A protein and the small-molecule ligand that binds it are described below.
Small molecule (SMILES): CC(=O)N[C@H]1[C@H](O[C@H]2[C@H](O)[C@@H](NC(C)=O)CO[C@@H]2CO)O[C@H](CO)[C@@H](O)[C@@H]1O

Sequence of chain 40.C:
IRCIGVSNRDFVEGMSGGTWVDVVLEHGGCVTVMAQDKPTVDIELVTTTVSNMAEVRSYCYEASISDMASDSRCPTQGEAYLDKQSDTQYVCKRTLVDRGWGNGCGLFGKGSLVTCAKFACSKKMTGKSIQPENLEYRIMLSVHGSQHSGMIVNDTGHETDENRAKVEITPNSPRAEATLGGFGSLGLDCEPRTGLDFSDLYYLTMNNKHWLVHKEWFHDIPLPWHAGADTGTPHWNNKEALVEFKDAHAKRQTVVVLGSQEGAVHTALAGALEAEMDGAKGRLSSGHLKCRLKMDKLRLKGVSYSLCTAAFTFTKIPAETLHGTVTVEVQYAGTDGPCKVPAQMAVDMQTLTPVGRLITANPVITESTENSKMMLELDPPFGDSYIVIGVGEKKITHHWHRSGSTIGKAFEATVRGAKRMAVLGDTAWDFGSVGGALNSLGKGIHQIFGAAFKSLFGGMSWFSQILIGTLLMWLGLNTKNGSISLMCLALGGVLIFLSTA

Binding-site contacts:
Ligand atom O6 contacts residue THR156 of chain 40.C at 2.7 Å (h-bond).
Ligand atom C5 contacts residue THR156 of chain 40.C at 4.1 Å.
Ligand atom O5 contacts residue THR156 of chain 40.C at 4.0 Å.
Ligand atom C1 contacts residue THR156 of chain 40.C at 4.2 Å.
Ligand atom O7 contacts residue ASN154 of chain 40.C at 2.1 Å (h-bond).
Ligand atom C1 contacts residue ASN154 of chain 40.C at 3.0 Å.
Ligand atom N2 contacts residue ASN154 of chain 40.C at 3.2 Å (h-bond).
Ligand atom O7 contacts residue GLY150 of chain 40.C at 4.2 Å.
Ligand atom C8 contacts residue ASN154 of chain 40.C at 2.3 Å.
Ligand atom O5 contacts residue ASN154 of chain 40.C at 4.1 Å.
Ligand atom C7 contacts residue ASN154 of chain 40.C at 2.2 Å.
Ligand atom C2 contacts residue ASN154 of chain 40.C at 3.6 Å.
Ligand atom C6 contacts residue THR156 of chain 40.C at 3.7 Å.
Ligand atom O7 contacts residue VAL153 of chain 40.C at 4.1 Å.